The small molecule below binds the protein below.
Small molecule (SMILES): CC(=O)N[C@H]1[C@H](O[C@H]2[C@H](O)[C@@H](NC(C)=O)CO[C@@H]2CO)O[C@H](CO)[C@@H](O)[C@@H]1O

Binding-site contacts:
Ligand atom O7 contacts residue ASN884 of chain 1.B at 3.7 Å.
Ligand atom O6 contacts residue GLN1023 of chain 1.B at 3.6 Å (h-bond).
Ligand atom C5 contacts residue THR886 of chain 1.B at 3.7 Å.
Ligand atom C8 contacts residue ASN884 of chain 1.B at 4.5 Å.
Ligand atom O5 contacts residue ASN884 of chain 1.B at 2.4 Å (h-bond).
Ligand atom C5 contacts residue ASN884 of chain 1.B at 3.7 Å.
Ligand atom C4 contacts residue ASN884 of chain 1.B at 4.2 Å.
Ligand atom C6 contacts residue GLN1023 of chain 1.B at 4.0 Å.
Ligand atom C1 contacts residue THR886 of chain 1.B at 3.8 Å.
Ligand atom C6 contacts residue THR886 of chain 1.B at 4.5 Å.
Ligand atom O5 contacts residue THR886 of chain 1.B at 3.9 Å.
Ligand atom C7 contacts residue ASN884 of chain 1.B at 3.4 Å.
Ligand atom N2 contacts residue ASN884 of chain 1.B at 2.8 Å (h-bond).
Ligand atom C1 contacts residue ASN884 of chain 1.B at 1.4 Å.
Ligand atom C2 contacts residue ASN884 of chain 1.B at 2.3 Å.
Ligand atom C3 contacts residue ASN884 of chain 1.B at 3.6 Å.

Sequence of chain 1.B:
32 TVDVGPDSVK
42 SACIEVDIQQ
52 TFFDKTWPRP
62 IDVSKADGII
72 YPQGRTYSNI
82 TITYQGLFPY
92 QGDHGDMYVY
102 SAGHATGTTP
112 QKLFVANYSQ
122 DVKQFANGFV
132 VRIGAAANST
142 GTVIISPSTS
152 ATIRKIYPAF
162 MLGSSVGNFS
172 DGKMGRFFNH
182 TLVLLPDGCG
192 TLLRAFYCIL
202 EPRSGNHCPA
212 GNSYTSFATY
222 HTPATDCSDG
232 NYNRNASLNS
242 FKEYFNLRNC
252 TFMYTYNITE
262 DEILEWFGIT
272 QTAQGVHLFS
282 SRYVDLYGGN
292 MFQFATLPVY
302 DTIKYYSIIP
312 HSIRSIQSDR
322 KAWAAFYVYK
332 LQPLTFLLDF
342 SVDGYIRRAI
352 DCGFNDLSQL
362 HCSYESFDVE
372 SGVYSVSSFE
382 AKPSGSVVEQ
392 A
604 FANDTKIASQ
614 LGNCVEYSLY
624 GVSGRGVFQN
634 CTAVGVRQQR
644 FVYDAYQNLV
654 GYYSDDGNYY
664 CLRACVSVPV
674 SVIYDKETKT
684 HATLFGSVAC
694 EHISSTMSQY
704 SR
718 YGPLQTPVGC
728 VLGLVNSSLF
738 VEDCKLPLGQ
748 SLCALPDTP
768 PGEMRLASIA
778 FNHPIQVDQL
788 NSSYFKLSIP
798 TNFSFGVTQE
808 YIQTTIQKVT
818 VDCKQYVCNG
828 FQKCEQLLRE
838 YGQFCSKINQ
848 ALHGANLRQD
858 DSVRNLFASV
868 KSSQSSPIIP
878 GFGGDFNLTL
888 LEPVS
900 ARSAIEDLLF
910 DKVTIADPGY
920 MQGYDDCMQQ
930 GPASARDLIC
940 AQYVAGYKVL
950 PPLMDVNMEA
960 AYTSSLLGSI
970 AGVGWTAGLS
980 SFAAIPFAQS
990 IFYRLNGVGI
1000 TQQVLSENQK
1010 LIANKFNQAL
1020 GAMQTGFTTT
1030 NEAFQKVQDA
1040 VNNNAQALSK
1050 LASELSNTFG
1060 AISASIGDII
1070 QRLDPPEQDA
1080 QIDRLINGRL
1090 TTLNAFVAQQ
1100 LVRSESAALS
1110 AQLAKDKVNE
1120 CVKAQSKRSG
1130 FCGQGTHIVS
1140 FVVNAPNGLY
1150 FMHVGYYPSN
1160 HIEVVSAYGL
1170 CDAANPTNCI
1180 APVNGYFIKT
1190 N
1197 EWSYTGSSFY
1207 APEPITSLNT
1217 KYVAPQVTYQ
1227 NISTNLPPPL